This small molecule binds to this protein.
Small molecule (SMILES): CC(=O)N[C@@H]1[C@@H](O)[C@H](O)[C@@H](CO)O[C@H]1O

Binding-site contacts:
Ligand atom C6 contacts residue ASP162 of chain 1.C at 4.3 Å.
Ligand atom C5 contacts residue ASN177 of chain 1.C at 3.7 Å.
Ligand atom C2 contacts residue ASN177 of chain 1.C at 2.5 Å.
Ligand atom C1 contacts residue ASN177 of chain 1.C at 1.4 Å.
Ligand atom C8 contacts residue ASN177 of chain 1.C at 4.2 Å.
Ligand atom O4 contacts residue ASP165 of chain 1.C at 3.9 Å.
Ligand atom O6 contacts residue ASN177 of chain 1.C at 4.1 Å.
Ligand atom C7 contacts residue ASN177 of chain 1.C at 3.7 Å.
Ligand atom N2 contacts residue ASN177 of chain 1.C at 2.9 Å (h-bond).
Ligand atom C3 contacts residue ASN177 of chain 1.C at 3.8 Å.
Ligand atom O6 contacts residue SER167 of chain 1.C at 3.1 Å (h-bond).
Ligand atom C8 contacts residue SER179 of chain 1.C at 3.6 Å.
Ligand atom O6 contacts residue ASP165 of chain 1.C at 3.4 Å.
Ligand atom O5 contacts residue ASN177 of chain 1.C at 2.4 Å (h-bond).
Ligand atom C4 contacts residue ASN177 of chain 1.C at 4.2 Å.
Ligand atom O6 contacts residue ASP162 of chain 1.C at 4.0 Å.
Ligand atom C6 contacts residue ASP165 of chain 1.C at 3.4 Å.
Ligand atom O6 contacts residue HIS169 of chain 1.C at 4.3 Å.

Sequence of chain 1.C:
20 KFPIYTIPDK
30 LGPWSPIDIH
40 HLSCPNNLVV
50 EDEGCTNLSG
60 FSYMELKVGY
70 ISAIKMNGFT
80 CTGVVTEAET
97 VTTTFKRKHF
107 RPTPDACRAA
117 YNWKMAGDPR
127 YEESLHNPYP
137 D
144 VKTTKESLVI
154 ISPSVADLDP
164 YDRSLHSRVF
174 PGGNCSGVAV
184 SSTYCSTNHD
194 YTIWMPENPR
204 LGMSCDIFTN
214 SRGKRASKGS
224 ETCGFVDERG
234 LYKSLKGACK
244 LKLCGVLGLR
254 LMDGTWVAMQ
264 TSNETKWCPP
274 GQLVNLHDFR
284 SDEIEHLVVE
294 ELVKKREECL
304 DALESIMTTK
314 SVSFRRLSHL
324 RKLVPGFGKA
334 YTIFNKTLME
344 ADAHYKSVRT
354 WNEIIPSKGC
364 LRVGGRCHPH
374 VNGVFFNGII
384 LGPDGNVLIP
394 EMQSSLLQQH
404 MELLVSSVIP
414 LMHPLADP